Binding-site contacts:
Ligand atom C9 contacts residue VAL168 of chain 1.A at 4.0 Å (hydrophobic).
Ligand atom C11 contacts residue VAL25 of chain 1.A at 3.8 Å (hydrophobic).
Ligand atom O1 contacts residue ARG169 of chain 1.A at 3.2 Å.
Ligand atom N contacts residue GLU173 of chain 1.A at 2.7 Å (salt-bridge).
Ligand atom O1 contacts residue PHE26 of chain 1.A at 3.1 Å.
Ligand atom C2 contacts residue ARG169 of chain 1.A at 4.1 Å.
Ligand atom C7 contacts residue PHE26 of chain 1.A at 3.8 Å (hydrophobic).
Ligand atom C6 contacts residue GLU48 of chain 1.A at 3.7 Å.
Ligand atom C9 contacts residue ARG169 of chain 1.A at 4.1 Å.
Ligand atom N contacts residue GLU48 of chain 1.A at 3.0 Å (salt-bridge).
Ligand atom C10 contacts residue VAL168 of chain 1.A at 4.5 Å (hydrophobic).
Ligand atom C10 contacts residue LYS165 of chain 1.A at 3.8 Å.
Ligand atom C7 contacts residue ARG169 of chain 1.A at 3.8 Å.
Ligand atom N contacts residue ILE47 of chain 1.A at 4.2 Å.
Ligand atom C4 contacts residue ASP46 of chain 1.A at 4.2 Å.
Ligand atom C4 contacts residue PHE26 of chain 1.A at 4.5 Å (hydrophobic).
Ligand atom O contacts residue ILE47 of chain 1.A at 3.4 Å.
Ligand atom C10 contacts residue VAL25 of chain 1.A at 3.7 Å (hydrophobic).
Ligand atom C contacts residue GLU173 of chain 1.A at 3.6 Å.
Ligand atom O contacts residue ASP46 of chain 1.A at 3.9 Å.
Ligand atom C3 contacts residue PHE26 of chain 1.A at 3.7 Å (hydrophobic).
Ligand atom C4 contacts residue ILE47 of chain 1.A at 4.3 Å (hydrophobic).
Ligand atom C8 contacts residue ARG169 of chain 1.A at 4.3 Å.
Ligand atom C4 contacts residue FMT1 of chain 1.K at 4.1 Å.
Ligand atom N1 contacts residue ARG169 of chain 1.A at 4.3 Å.
Ligand atom C3 contacts residue FMT1 of chain 1.K at 3.8 Å.
Ligand atom O2 contacts residue PHE26 of chain 1.A at 4.3 Å.
Ligand atom C9 contacts residue PHE26 of chain 1.A at 4.2 Å (hydrophobic).
Ligand atom C5 contacts residue GLU173 of chain 1.A at 3.8 Å.
Ligand atom C contacts residue ARG169 of chain 1.A at 4.1 Å.
Ligand atom C6 contacts residue GLU173 of chain 1.A at 3.7 Å.
Ligand atom C6 contacts residue ILE47 of chain 1.A at 4.2 Å (hydrophobic).
Ligand atom C1 contacts residue ARG169 of chain 1.A at 3.7 Å.
Ligand atom N1 contacts residue PHE26 of chain 1.A at 4.3 Å.
Ligand atom C1 contacts residue GLU173 of chain 1.A at 4.4 Å.
Ligand atom C11 contacts residue LYS165 of chain 1.A at 4.2 Å.
Ligand atom C2 contacts residue PHE26 of chain 1.A at 4.3 Å (hydrophobic).
Ligand atom O contacts residue GLU48 of chain 1.A at 2.9 Å (salt-bridge).

A small-molecule ligand and the protein it binds are described below.
Small molecule (SMILES): NC(=O)c1ccc(NC(=O)[C@@H]2CCCO2)cc1

Sequence of chain 1.A:
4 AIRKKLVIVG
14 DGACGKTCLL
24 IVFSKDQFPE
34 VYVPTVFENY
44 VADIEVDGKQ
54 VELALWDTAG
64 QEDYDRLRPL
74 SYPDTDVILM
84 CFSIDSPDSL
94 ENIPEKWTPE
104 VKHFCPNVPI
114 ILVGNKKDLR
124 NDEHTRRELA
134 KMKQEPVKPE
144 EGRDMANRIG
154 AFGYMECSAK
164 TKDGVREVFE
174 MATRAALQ